Sequence of chain 1.B:
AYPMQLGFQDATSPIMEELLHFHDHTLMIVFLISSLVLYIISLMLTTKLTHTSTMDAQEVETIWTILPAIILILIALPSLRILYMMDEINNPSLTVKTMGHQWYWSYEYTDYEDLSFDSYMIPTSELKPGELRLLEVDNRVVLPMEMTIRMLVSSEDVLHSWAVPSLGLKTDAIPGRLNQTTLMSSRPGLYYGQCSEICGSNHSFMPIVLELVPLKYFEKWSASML

This small molecule binds to this protein.
Small molecule (SMILES): C[C@H](CCC(=O)O)[C@H]1CC[C@H]2[C@@H]3[C@H](O)C[C@@H]4C[C@H](O)CC[C@]4(C)[C@H]3C[C@H](O)[C@]12C

Binding-site contacts:
Ligand atom C3 contacts residue THR66 of chain 1.B at 3.6 Å.
Ligand atom C19 contacts residue TRP275 of chain 1.A at 3.8 Å (hydrophobic).
Ligand atom C2 contacts residue GLN59 of chain 1.B at 4.1 Å.
Ligand atom O7 contacts residue GLN59 of chain 1.B at 3.0 Å (h-bond).
Ligand atom C3 contacts residue GLN59 of chain 1.B at 3.8 Å.
Ligand atom C6 contacts residue GLU62 of chain 1.B at 4.2 Å.
Ligand atom C5 contacts residue THR66 of chain 1.B at 4.0 Å.
Ligand atom O7 contacts residue EDO1 of chain 1.MA at 4.1 Å.
Ligand atom O3 contacts residue THR63 of chain 1.B at 2.9 Å (h-bond).
Ligand atom C7 contacts residue TRP275 of chain 1.A at 4.0 Å (hydrophobic).
Ligand atom O3 contacts residue GLN59 of chain 1.B at 2.9 Å (h-bond).
Ligand atom C14 contacts residue GLN59 of chain 1.B at 4.0 Å.
Ligand atom O7 contacts residue GLU62 of chain 1.B at 2.8 Å (salt-bridge).
Ligand atom C14 contacts residue EDO1 of chain 1.MA at 4.3 Å.
Ligand atom C16 contacts residue EDO1 of chain 1.MA at 3.7 Å.
Ligand atom C24 contacts residue MET271 of chain 1.A at 3.8 Å (hydrophobic).
Ligand atom C22 contacts residue MET271 of chain 1.A at 3.9 Å (hydrophobic).
Ligand atom C15 contacts residue TRP275 of chain 1.A at 3.9 Å (hydrophobic).
Ligand atom C4 contacts residue GLN59 of chain 1.B at 3.9 Å.
Ligand atom O3 contacts residue THR66 of chain 1.B at 4.0 Å.
Ligand atom C6 contacts residue THR66 of chain 1.B at 4.0 Å.
Ligand atom O12 contacts residue GLN59 of chain 1.B at 3.6 Å (h-bond).
Ligand atom C15 contacts residue EDO1 of chain 1.MA at 4.0 Å.
Ligand atom C7 contacts residue GLN59 of chain 1.B at 4.2 Å.
Ligand atom C8 contacts residue GLN59 of chain 1.B at 4.2 Å.
Ligand atom C6 contacts residue TRP275 of chain 1.A at 3.7 Å (hydrophobic).
Ligand atom C18 contacts residue TRP275 of chain 1.A at 4.0 Å (hydrophobic).
Ligand atom O26 contacts residue MET271 of chain 1.A at 3.9 Å.
Ligand atom C17 contacts residue EDO1 of chain 1.MA at 4.1 Å.
Ligand atom C3 contacts residue THR63 of chain 1.B at 4.3 Å.
Ligand atom C4 contacts residue THR66 of chain 1.B at 3.8 Å.
Ligand atom C3 contacts residue GLU62 of chain 1.B at 4.2 Å.
Ligand atom O3 contacts residue GLU62 of chain 1.B at 3.8 Å.
Ligand atom C15 contacts residue MET271 of chain 1.A at 3.8 Å (hydrophobic).
Ligand atom C9 contacts residue GLN59 of chain 1.B at 4.0 Å.
Ligand atom C7 contacts residue GLU62 of chain 1.B at 3.7 Å.
Ligand atom O25 contacts residue MET271 of chain 1.A at 3.5 Å.
Ligand atom C15 contacts residue GLY272 of chain 1.A at 3.9 Å.
Ligand atom C4 contacts residue GLU62 of chain 1.B at 3.9 Å.
Ligand atom C16 contacts residue MET271 of chain 1.A at 3.7 Å (hydrophobic).

Sequence of chain 1.A:
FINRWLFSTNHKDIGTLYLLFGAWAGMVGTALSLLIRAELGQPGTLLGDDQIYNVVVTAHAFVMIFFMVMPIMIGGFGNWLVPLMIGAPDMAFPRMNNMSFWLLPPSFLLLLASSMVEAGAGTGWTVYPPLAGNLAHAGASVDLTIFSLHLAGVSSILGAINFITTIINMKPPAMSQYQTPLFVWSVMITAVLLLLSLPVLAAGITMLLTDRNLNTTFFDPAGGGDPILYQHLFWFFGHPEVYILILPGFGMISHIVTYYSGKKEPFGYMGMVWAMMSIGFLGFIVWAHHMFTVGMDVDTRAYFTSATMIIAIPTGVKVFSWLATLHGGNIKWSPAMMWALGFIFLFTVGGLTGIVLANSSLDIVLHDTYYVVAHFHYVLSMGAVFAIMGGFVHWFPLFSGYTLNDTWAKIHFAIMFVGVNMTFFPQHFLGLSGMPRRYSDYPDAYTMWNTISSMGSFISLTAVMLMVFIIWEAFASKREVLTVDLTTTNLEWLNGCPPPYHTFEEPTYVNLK